Binding-site contacts:
Ligand atom PB contacts residue ARG216 of chain 1.A at 3.7 Å.
Ligand atom O1 contacts residue ALA37 of chain 1.A at 3.7 Å.
Ligand atom PB contacts residue TYR41 of chain 1.A at 3.7 Å.
Ligand atom O2B contacts residue SER162 of chain 1.A at 3.9 Å.
Ligand atom C4 contacts residue TYR41 of chain 1.A at 3.5 Å (hydrophobic).
Ligand atom O2A contacts residue TYR41 of chain 1.A at 3.6 Å.
Ligand atom O2A contacts residue SER162 of chain 1.A at 3.0 Å (h-bond).
Ligand atom PB contacts residue LYS44 of chain 1.A at 3.6 Å.
Ligand atom C2 contacts residue TYR41 of chain 1.A at 3.4 Å (hydrophobic).
Ligand atom O1 contacts residue ARG167 of chain 1.A at 2.9 Å (salt-bridge).
Ligand atom O3B contacts residue ARG216 of chain 1.A at 2.6 Å (salt-bridge).
Ligand atom C1 contacts residue ARG167 of chain 1.A at 3.5 Å.
Ligand atom C1 contacts residue ALA37 of chain 1.A at 3.4 Å (hydrophobic).
Ligand atom O1B contacts residue SER162 of chain 1.A at 2.9 Å (h-bond).
Ligand atom O5 contacts residue MET219 of chain 1.A at 3.4 Å.
Ligand atom O2A contacts residue SER164 of chain 1.A at 2.8 Å (h-bond).
Ligand atom O6 contacts residue SER215 of chain 1.A at 3.7 Å.
Ligand atom O2 contacts residue ALA37 of chain 1.A at 3.1 Å.
Ligand atom O1B contacts residue GLY163 of chain 1.A at 3.8 Å.
Ligand atom O2B contacts residue LYS44 of chain 1.A at 3.4 Å (salt-bridge).
Ligand atom O5 contacts residue TYR41 of chain 1.A at 3.6 Å.
Ligand atom C1 contacts residue TYR41 of chain 1.A at 3.8 Å (hydrophobic).
Ligand atom C2 contacts residue ASP306 of chain 1.A at 3.8 Å.
Ligand atom O1B contacts residue LYS95 of chain 1.A at 2.8 Å (salt-bridge).
Ligand atom O3A contacts residue ASP306 of chain 1.A at 3.6 Å.
Ligand atom O6 contacts residue MET219 of chain 1.A at 3.6 Å.
Ligand atom O2A contacts residue GLY163 of chain 1.A at 3.7 Å.
Ligand atom O2 contacts residue ARG167 of chain 1.A at 2.9 Å (salt-bridge).
Ligand atom O1A contacts residue SER215 of chain 1.A at 2.6 Å (h-bond).
Ligand atom PB contacts residue LYS95 of chain 1.A at 3.9 Å.
Ligand atom O1A contacts residue LYS95 of chain 1.A at 3.6 Å (salt-bridge).
Ligand atom O1 contacts residue SER164 of chain 1.A at 3.7 Å.
Ligand atom O2B contacts residue TYR41 of chain 1.A at 2.6 Å (h-bond).
Ligand atom O1B contacts residue ARG216 of chain 1.A at 3.0 Å (salt-bridge).
Ligand atom O3B contacts residue LYS44 of chain 1.A at 2.7 Å (salt-bridge).
Ligand atom O5 contacts residue SER215 of chain 1.A at 3.7 Å.
Ligand atom PA contacts residue SER215 of chain 1.A at 3.6 Å.
Ligand atom O6 contacts residue TYR41 of chain 1.A at 3.8 Å.
Ligand atom O2 contacts residue TYR41 of chain 1.A at 2.9 Å (h-bond).
Ligand atom O2B contacts residue GLY163 of chain 1.A at 2.8 Å (h-bond).

A small-molecule ligand and the protein it binds are described below.
Small molecule (SMILES): C[C@@](O)(CCO[P](=O)(O)OP(=O)(O)O)CC(=O)O

Sequence of chain 1.A:
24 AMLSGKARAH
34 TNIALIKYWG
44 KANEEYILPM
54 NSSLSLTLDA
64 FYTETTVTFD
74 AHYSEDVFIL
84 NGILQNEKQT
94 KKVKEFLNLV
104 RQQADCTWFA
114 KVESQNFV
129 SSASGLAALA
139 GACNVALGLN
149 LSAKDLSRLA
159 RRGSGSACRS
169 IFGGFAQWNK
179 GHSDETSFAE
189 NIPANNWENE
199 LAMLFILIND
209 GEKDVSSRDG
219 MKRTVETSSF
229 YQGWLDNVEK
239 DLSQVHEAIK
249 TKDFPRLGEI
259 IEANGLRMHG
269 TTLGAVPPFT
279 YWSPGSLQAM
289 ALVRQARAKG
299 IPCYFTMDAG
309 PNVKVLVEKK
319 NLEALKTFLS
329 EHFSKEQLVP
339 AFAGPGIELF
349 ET